Binding-site contacts:
Ligand atom C7 contacts residue ASN333 of chain 1.A at 3.4 Å.
Ligand atom C4 contacts residue ASN333 of chain 1.A at 4.3 Å.
Ligand atom N2 contacts residue ILE332 of chain 1.A at 4.0 Å.
Ligand atom O7 contacts residue ASN333 of chain 1.A at 3.4 Å (h-bond).
Ligand atom C5 contacts residue ASN333 of chain 1.A at 3.7 Å.
Ligand atom C1 contacts residue ASN333 of chain 1.A at 1.5 Å.
Ligand atom C7 contacts residue ILE332 of chain 1.A at 4.0 Å (hydrophobic).
Ligand atom N2 contacts residue ASN333 of chain 1.A at 2.9 Å (h-bond).
Ligand atom C8 contacts residue ILE332 of chain 1.A at 3.7 Å (hydrophobic).
Ligand atom C3 contacts residue ASN333 of chain 1.A at 3.8 Å.
Ligand atom C2 contacts residue ASN333 of chain 1.A at 2.5 Å.
Ligand atom O5 contacts residue ASN333 of chain 1.A at 2.4 Å (h-bond).

The protein below binds the small molecule below.
Small molecule (SMILES): CC(=O)N[C@H]1[C@H](O[C@H]2[C@H](O)[C@@H](NC(C)=O)CO[C@@H]2CO)O[C@H](CO)[C@@H](O[C@@H]2O[C@H](CO[C@H]3O[C@H](CO)[C@@H](O)[C@H](O)[C@@H]3O)[C@@H](O)[C@H](O[C@H]3O[C@H](CO)[C@@H](O)[C@H](O)[C@@H]3O)[C@@H]2O)[C@@H]1O

Sequence of chain 1.A:
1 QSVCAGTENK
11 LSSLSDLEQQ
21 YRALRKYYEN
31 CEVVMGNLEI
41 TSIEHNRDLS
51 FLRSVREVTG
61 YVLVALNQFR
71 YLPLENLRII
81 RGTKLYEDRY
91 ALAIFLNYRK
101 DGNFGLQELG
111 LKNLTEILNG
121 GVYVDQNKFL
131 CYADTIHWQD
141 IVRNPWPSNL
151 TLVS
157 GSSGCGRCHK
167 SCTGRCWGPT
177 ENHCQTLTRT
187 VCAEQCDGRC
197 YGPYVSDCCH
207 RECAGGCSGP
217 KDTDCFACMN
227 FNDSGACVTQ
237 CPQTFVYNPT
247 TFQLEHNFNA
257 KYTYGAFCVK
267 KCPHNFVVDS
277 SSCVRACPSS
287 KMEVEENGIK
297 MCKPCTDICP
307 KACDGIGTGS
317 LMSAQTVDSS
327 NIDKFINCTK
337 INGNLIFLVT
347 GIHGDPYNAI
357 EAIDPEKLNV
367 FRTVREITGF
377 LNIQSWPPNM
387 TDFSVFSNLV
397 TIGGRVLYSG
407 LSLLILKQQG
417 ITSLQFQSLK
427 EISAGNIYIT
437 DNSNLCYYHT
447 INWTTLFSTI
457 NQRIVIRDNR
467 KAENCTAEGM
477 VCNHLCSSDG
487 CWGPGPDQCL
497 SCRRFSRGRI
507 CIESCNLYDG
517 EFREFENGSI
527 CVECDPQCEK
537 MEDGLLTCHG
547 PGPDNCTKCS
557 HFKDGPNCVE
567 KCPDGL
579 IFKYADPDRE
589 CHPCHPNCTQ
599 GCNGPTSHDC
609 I